The small molecule below binds the protein below.
Small molecule (SMILES): N[C@@H](Cc1c[nH]c2ccccc12)C(=O)O

Sequence of chain 4.D:
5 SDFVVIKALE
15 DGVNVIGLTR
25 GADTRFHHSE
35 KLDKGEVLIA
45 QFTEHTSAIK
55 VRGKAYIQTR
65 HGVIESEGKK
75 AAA

Sequence of chain 4.E:
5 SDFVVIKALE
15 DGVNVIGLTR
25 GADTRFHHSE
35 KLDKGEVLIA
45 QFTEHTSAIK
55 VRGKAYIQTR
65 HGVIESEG

Binding-site contacts:
Ligand atom CZ3 contacts residue HIS32 of chain 4.E at 4.0 Å.
Ligand atom C contacts residue THR50 of chain 4.E at 4.0 Å.
Ligand atom CA contacts residue THR23 of chain 4.D at 3.8 Å.
Ligand atom OXT contacts residue THR23 of chain 4.D at 3.9 Å.
Ligand atom CZ2 contacts residue THR50 of chain 4.E at 3.9 Å.
Ligand atom OXT contacts residue ARG24 of chain 4.D at 3.5 Å.
Ligand atom C contacts residue SER51 of chain 4.D at 3.5 Å.
Ligand atom N contacts residue GLY25 of chain 4.D at 2.7 Å (h-bond).
Ligand atom CD1 contacts residue THR47 of chain 4.E at 3.9 Å.
Ligand atom CH2 contacts residue GLY21 of chain 4.E at 3.5 Å.
Ligand atom C contacts residue THR47 of chain 4.E at 3.4 Å.
Ligand atom NE1 contacts residue ALA44 of chain 4.E at 3.8 Å.
Ligand atom CB contacts residue SER51 of chain 4.D at 3.4 Å.
Ligand atom OXT contacts residue THR47 of chain 4.E at 3.6 Å.
Ligand atom CE3 contacts residue HIS31 of chain 4.E at 3.9 Å.
Ligand atom CB contacts residue THR23 of chain 4.D at 3.7 Å.
Ligand atom O contacts residue THR50 of chain 4.E at 2.9 Å (h-bond).
Ligand atom N contacts residue ASP27 of chain 4.D at 3.2 Å (salt-bridge).
Ligand atom CD2 contacts residue THR50 of chain 4.E at 4.0 Å.
Ligand atom OXT contacts residue GLY25 of chain 4.D at 3.0 Å (h-bond).
Ligand atom CZ3 contacts residue GLY21 of chain 4.E at 3.6 Å.
Ligand atom N contacts residue THR23 of chain 4.D at 2.8 Å (h-bond).
Ligand atom CE2 contacts residue GLN45 of chain 4.E at 3.9 Å.
Ligand atom CD1 contacts residue SER51 of chain 4.D at 3.5 Å.
Ligand atom CD1 contacts residue GLN45 of chain 4.E at 3.5 Å.
Ligand atom O contacts residue GLY25 of chain 4.D at 3.8 Å.
Ligand atom CA contacts residue THR28 of chain 4.D at 3.2 Å.
Ligand atom CB contacts residue THR28 of chain 4.D at 3.5 Å.
Ligand atom CZ2 contacts residue ALA44 of chain 4.E at 3.8 Å (hydrophobic).
Ligand atom CE2 contacts residue ALA44 of chain 4.E at 4.0 Å (hydrophobic).
Ligand atom CG contacts residue SER51 of chain 4.D at 3.8 Å.
Ligand atom CZ2 contacts residue ILE53 of chain 4.E at 3.8 Å (hydrophobic).
Ligand atom N contacts residue THR28 of chain 4.D at 2.8 Å (h-bond).
Ligand atom O contacts residue THR47 of chain 4.E at 2.5 Å (h-bond).
Ligand atom O contacts residue HIS49 of chain 4.E at 3.7 Å.
Ligand atom CA contacts residue GLY25 of chain 4.D at 3.5 Å.
Ligand atom NE1 contacts residue GLN45 of chain 4.E at 2.8 Å (h-bond).
Ligand atom CA contacts residue SER51 of chain 4.D at 4.0 Å.
Ligand atom C contacts residue GLY25 of chain 4.D at 3.3 Å.
Ligand atom OXT contacts residue SER51 of chain 4.D at 2.9 Å (h-bond).